This small molecule binds to this protein.
Small molecule (SMILES): NC(=[NH2+])NCCC[C@H](NC(=O)[C@@H]1CCCN1C(=O)[C@H](N)Cc1ccccc1)[C@H](O)CCl

Sequence of chain 1.B:
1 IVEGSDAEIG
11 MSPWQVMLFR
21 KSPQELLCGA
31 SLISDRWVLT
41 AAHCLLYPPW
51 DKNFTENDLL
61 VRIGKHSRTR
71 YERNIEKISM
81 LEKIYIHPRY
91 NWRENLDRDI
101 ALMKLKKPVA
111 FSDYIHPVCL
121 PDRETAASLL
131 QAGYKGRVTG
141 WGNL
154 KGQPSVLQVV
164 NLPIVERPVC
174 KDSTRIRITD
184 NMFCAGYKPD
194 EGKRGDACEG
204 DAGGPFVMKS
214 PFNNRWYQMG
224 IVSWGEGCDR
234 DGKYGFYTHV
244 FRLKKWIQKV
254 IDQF

Binding-site contacts:
Ligand atom O2 contacts residue GLU202 of chain 1.B at 3.7 Å.
Ligand atom CD contacts residue TRP50 of chain 1.B at 3.7 Å (hydrophobic).
Ligand atom CA1 contacts residue LEU96 of chain 1.B at 3.8 Å (hydrophobic).
Ligand atom NH1 contacts residue ALA200 of chain 1.B at 3.4 Å (h-bond).
Ligand atom C1 contacts residue SER226 of chain 1.B at 3.7 Å.
Ligand atom CB contacts residue GLY228 of chain 1.B at 3.4 Å.
Ligand atom NE contacts residue GLY228 of chain 1.B at 3.7 Å.
Ligand atom C2 contacts residue HIS43 of chain 1.B at 2.7 Å.
Ligand atom C contacts residue TRP227 of chain 1.B at 3.8 Å (hydrophobic).
Ligand atom CZ1 contacts residue ASP199 of chain 1.B at 3.3 Å.
Ligand atom O2 contacts residue HIS43 of chain 1.B at 3.8 Å.
Ligand atom NH1 contacts residue GLY238 of chain 1.B at 3.5 Å.
Ligand atom O contacts residue GLY228 of chain 1.B at 2.9 Å (h-bond).
Ligand atom C3 contacts residue HIS43 of chain 1.B at 1.5 Å.
Ligand atom O contacts residue TRP227 of chain 1.B at 3.2 Å.
Ligand atom N2 contacts residue HIS43 of chain 1.B at 3.0 Å (h-bond).
Ligand atom NH2 contacts residue GLY230 of chain 1.B at 3.1 Å (h-bond).
Ligand atom N2 contacts residue SER226 of chain 1.B at 3.1 Å (h-bond).
Ligand atom NH2 contacts residue ALA200 of chain 1.B at 3.4 Å (h-bond).
Ligand atom NE contacts residue GLU202 of chain 1.B at 3.5 Å (salt-bridge).
Ligand atom CB2 contacts residue VAL225 of chain 1.B at 3.5 Å (hydrophobic).
Ligand atom CG1 contacts residue TYR47 of chain 1.B at 3.8 Å (hydrophobic).
Ligand atom N contacts residue GLY228 of chain 1.B at 2.7 Å (h-bond).
Ligand atom CD3 contacts residue TRP227 of chain 1.B at 3.8 Å (hydrophobic).
Ligand atom CE1 contacts residue TYR47 of chain 1.B at 3.6 Å (hydrophobic).
Ligand atom CD3 contacts residue VAL225 of chain 1.B at 3.6 Å (hydrophobic).
Ligand atom CA contacts residue GLY228 of chain 1.B at 3.5 Å.
Ligand atom C3 contacts residue CYS28 of chain 1.B at 3.7 Å (hydrophobic).
Ligand atom CA2 contacts residue HIS43 of chain 1.B at 3.3 Å.
Ligand atom CB1 contacts residue LEU96 of chain 1.B at 3.6 Å (hydrophobic).
Ligand atom CA1 contacts residue SER226 of chain 1.B at 3.5 Å.
Ligand atom CB2 contacts residue SER226 of chain 1.B at 3.7 Å.
Ligand atom CZ1 contacts residue ALA200 of chain 1.B at 3.4 Å (hydrophobic).
Ligand atom O1 contacts residue GLU202 of chain 1.B at 3.6 Å.
Ligand atom C contacts residue GLY228 of chain 1.B at 3.6 Å.
Ligand atom CB1 contacts residue HIS43 of chain 1.B at 3.6 Å.
Ligand atom NH1 contacts residue ASP199 of chain 1.B at 3.1 Å (salt-bridge).
Ligand atom O2 contacts residue GLY203 of chain 1.B at 3.7 Å.
Ligand atom CD2 contacts residue TRP227 of chain 1.B at 3.7 Å (hydrophobic).
Ligand atom NH2 contacts residue ASP199 of chain 1.B at 2.6 Å (salt-bridge).